Sequence of chain 45.K:
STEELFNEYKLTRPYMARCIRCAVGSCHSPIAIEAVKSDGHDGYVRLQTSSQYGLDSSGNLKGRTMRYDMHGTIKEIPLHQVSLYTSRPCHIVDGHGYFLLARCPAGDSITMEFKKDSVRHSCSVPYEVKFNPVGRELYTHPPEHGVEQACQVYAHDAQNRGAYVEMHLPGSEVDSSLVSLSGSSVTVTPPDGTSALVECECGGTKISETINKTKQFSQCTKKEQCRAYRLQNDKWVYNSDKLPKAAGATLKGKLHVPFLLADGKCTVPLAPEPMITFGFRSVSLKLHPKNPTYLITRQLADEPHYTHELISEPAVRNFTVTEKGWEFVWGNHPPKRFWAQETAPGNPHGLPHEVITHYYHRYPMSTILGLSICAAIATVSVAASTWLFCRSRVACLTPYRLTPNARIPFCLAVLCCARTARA

Binding-site contacts:
Ligand atom O4 contacts residue ASN318 of chain 45.K at 4.5 Å.
Ligand atom C6 contacts residue ASN318 of chain 45.K at 3.2 Å.
Ligand atom O6 contacts residue ASN318 of chain 45.K at 3.0 Å (h-bond).
Ligand atom O6 contacts residue SER284 of chain 45.K at 2.9 Å (h-bond).
Ligand atom C6 contacts residue SER284 of chain 45.K at 3.4 Å.

The small molecule below binds the protein below.
Small molecule (SMILES): CC(=O)N[C@@H]1[C@@H](O)[C@H](O)[C@@H](CO)O[C@H]1O